Binding-site contacts:
Ligand atom O7 contacts residue TYR379 of chain 1.G at 3.5 Å (h-bond).
Ligand atom O3 contacts residue NAG2 of chain 1.CA at 2.3 Å (h-bond).
Ligand atom C3 contacts residue ASP126 of chain 1.N at 3.0 Å.
Ligand atom O2 contacts residue TYR123 of chain 1.N at 2.8 Å (h-bond).
Ligand atom C2 contacts residue PRO78 of chain 1.N at 3.3 Å (hydrophobic).
Ligand atom N2 contacts residue ASP405 of chain 1.G at 2.9 Å (salt-bridge).
Ligand atom O3 contacts residue ASP126 of chain 1.N at 2.9 Å (salt-bridge).
Ligand atom O5 contacts residue ASN381 of chain 1.G at 2.4 Å (h-bond).
Ligand atom C3 contacts residue SER76 of chain 1.N at 3.0 Å.
Ligand atom O7 contacts residue NAG2 of chain 1.CA at 2.9 Å (h-bond).
Ligand atom C8 contacts residue NAG2 of chain 1.CA at 3.2 Å.
Ligand atom O3 contacts residue NAG1 of chain 1.CA at 2.9 Å (h-bond).
Ligand atom O4 contacts residue GLN125 of chain 1.N at 2.7 Å (h-bond).
Ligand atom O6 contacts residue SER357 of chain 1.G at 3.2 Å (h-bond).
Ligand atom O3 contacts residue ASP62 of chain 1.N at 3.3 Å (salt-bridge).
Ligand atom O6 contacts residue HIS358 of chain 1.G at 3.2 Å.
Ligand atom C6 contacts residue SER357 of chain 1.G at 3.3 Å.
Ligand atom C8 contacts residue NAG1 of chain 1.CA at 3.2 Å.
Ligand atom C3 contacts residue ASP62 of chain 1.N at 3.4 Å.
Ligand atom O3 contacts residue GLN125 of chain 1.N at 3.1 Å (h-bond).
Ligand atom C3 contacts residue NAG1 of chain 1.CA at 3.4 Å.
Ligand atom O4 contacts residue TYR123 of chain 1.N at 3.5 Å (h-bond).
Ligand atom O6 contacts residue NAG1 of chain 1.CA at 2.8 Å (h-bond).
Ligand atom C5 contacts residue SER383 of chain 1.G at 3.1 Å.
Ligand atom O6 contacts residue HIS358 of chain 1.G at 3.3 Å (h-bond).
Ligand atom O3 contacts residue GLU81 of chain 1.N at 2.7 Å (salt-bridge).
Ligand atom O4 contacts residue ASP62 of chain 1.N at 2.6 Å (salt-bridge).
Ligand atom N2 contacts residue ASN381 of chain 1.G at 2.9 Å (h-bond).
Ligand atom C6 contacts residue SER383 of chain 1.G at 3.2 Å.
Ligand atom C6 contacts residue HIS358 of chain 1.G at 3.4 Å.
Ligand atom C1 contacts residue ASN381 of chain 1.G at 1.4 Å.
Ligand atom O3 contacts residue SER76 of chain 1.N at 2.2 Å (h-bond).
Ligand atom O4 contacts residue GLY333 of chain 1.G at 3.3 Å.
Ligand atom O5 contacts residue SER383 of chain 1.G at 3.3 Å (h-bond).
Ligand atom O5 contacts residue SER357 of chain 1.G at 3.2 Å (h-bond).
Ligand atom O5 contacts residue HIS358 of chain 1.G at 3.2 Å.
Ligand atom C7 contacts residue NAG2 of chain 1.CA at 3.4 Å.
Ligand atom O4 contacts residue HIS127 of chain 1.N at 3.0 Å.
Ligand atom O7 contacts residue HIS358 of chain 1.G at 2.9 Å (h-bond).
Ligand atom C2 contacts residue ASN381 of chain 1.G at 2.5 Å.

Sequence of chain 1.N:
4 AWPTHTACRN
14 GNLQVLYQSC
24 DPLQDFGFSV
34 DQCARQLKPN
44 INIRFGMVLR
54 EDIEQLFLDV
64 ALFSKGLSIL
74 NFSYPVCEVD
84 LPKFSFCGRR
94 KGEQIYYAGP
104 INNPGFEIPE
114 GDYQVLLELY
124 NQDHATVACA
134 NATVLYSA

Sequence of chain 1.G:
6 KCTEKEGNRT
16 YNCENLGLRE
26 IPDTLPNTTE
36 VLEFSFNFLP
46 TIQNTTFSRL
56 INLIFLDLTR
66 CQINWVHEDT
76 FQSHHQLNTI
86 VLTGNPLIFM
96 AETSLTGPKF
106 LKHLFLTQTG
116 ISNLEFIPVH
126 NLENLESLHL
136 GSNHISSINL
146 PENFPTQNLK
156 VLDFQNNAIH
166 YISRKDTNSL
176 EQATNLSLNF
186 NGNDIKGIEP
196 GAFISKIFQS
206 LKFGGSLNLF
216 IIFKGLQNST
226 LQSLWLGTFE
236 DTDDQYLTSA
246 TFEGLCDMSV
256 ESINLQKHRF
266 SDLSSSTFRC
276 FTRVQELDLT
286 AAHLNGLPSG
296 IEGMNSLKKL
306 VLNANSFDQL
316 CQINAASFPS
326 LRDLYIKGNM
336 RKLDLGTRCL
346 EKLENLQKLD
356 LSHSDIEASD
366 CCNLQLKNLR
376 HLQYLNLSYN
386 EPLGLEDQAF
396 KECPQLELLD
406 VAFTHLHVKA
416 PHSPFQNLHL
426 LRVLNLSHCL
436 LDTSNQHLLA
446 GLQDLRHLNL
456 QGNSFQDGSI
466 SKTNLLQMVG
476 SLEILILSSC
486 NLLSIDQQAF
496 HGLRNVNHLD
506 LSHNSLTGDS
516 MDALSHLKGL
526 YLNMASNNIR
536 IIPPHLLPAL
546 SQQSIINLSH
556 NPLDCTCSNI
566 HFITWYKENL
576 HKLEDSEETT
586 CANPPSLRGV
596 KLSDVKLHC

A protein and the small-molecule ligand that binds it are described below.
Small molecule (SMILES): CC(=O)N[C@H]1[C@H](O[C@H]2[C@H](O)[C@@H](NC(C)=O)CO[C@@H]2CO)O[C@H](CO)[C@@H](O[C@@H]2O[C@H](CO[C@H]3O[C@H](CO[C@H]4O[C@H](CO)[C@@H](O)[C@H](O)[C@@H]4O[C@H]4O[C@H](CO)[C@@H](O)[C@H](O)[C@@H]4O)[C@@H](O)[C@H](O[C@H]4O[C@H](CO)[C@@H](O)[C@H](O)[C@@H]4O)[C@@H]3O)[C@@H](O)[C@H](O[C@H]3O[C@H](CO)[C@@H](O)[C@H](O)[C@@H]3O)[C@@H]2O)[C@@H]1O